Binding-site contacts:
Ligand atom C8 contacts residue ASN291 of chain 1.A at 3.5 Å.
Ligand atom C1 contacts residue ASN291 of chain 1.A at 1.5 Å.
Ligand atom C2 contacts residue ASN291 of chain 1.A at 2.5 Å.
Ligand atom O3 contacts residue GLU292 of chain 1.A at 4.4 Å.
Ligand atom C3 contacts residue GLU292 of chain 1.A at 4.0 Å.
Ligand atom C7 contacts residue ASN291 of chain 1.A at 3.3 Å.
Ligand atom C5 contacts residue ASN291 of chain 1.A at 3.8 Å.
Ligand atom N2 contacts residue GLU292 of chain 1.A at 3.0 Å (salt-bridge).
Ligand atom C7 contacts residue GLU292 of chain 1.A at 3.9 Å.
Ligand atom O5 contacts residue LYS345 of chain 1.A at 4.0 Å.
Ligand atom C1 contacts residue LYS345 of chain 1.A at 4.2 Å.
Ligand atom O7 contacts residue ASN291 of chain 1.A at 3.3 Å (h-bond).
Ligand atom C3 contacts residue ASN291 of chain 1.A at 3.9 Å.
Ligand atom N2 contacts residue ASN291 of chain 1.A at 2.9 Å (h-bond).
Ligand atom O5 contacts residue ASN291 of chain 1.A at 2.5 Å (h-bond).
Ligand atom C5 contacts residue LYS345 of chain 1.A at 4.0 Å.
Ligand atom C4 contacts residue ASN291 of chain 1.A at 4.3 Å.
Ligand atom O7 contacts residue GLU270 of chain 1.A at 3.8 Å.
Ligand atom C2 contacts residue GLU292 of chain 1.A at 3.9 Å.
Ligand atom C8 contacts residue GLU292 of chain 1.A at 3.5 Å.
Ligand atom C1 contacts residue GLU292 of chain 1.A at 4.3 Å.

Sequence of chain 1.A:
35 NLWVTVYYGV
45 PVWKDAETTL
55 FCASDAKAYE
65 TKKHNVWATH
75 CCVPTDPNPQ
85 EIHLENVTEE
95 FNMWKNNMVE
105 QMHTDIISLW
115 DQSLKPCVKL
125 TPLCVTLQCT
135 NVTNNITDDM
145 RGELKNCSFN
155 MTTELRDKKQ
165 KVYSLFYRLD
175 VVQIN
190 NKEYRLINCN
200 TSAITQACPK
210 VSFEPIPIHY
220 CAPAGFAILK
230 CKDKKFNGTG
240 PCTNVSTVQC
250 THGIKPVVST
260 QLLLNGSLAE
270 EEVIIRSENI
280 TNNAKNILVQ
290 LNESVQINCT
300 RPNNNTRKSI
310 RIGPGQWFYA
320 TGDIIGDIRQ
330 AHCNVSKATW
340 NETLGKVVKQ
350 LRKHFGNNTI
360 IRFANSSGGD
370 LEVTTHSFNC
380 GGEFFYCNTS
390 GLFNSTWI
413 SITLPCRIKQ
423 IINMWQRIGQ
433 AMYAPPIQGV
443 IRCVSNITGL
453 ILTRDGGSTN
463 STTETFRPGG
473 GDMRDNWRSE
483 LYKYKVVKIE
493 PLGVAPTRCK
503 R

A protein and the small-molecule ligand that binds it are described below.
Small molecule (SMILES): CC(=O)N[C@@H]1[C@@H](O)[C@H](O)[C@@H](CO)O[C@H]1O